Binding-site contacts:
Ligand atom C4 contacts residue XMP1 of chain 1.V at 0.3 Å.
Ligand atom O3P contacts residue HIS302 of chain 1.G at 2.9 Å (h-bond).
Ligand atom O2' contacts residue ASP264 of chain 1.G at 2.5 Å (salt-bridge).
Ligand atom C4' contacts residue XMP1 of chain 1.V at 0.1 Å.
Ligand atom C5 contacts residue XMP1 of chain 1.V at 0.2 Å.
Ligand atom O1P contacts residue GLY222 of chain 1.G at 3.1 Å.
Ligand atom O6 contacts residue MET305 of chain 1.G at 3.4 Å (h-bond).
Ligand atom O1P contacts residue XMP1 of chain 1.V at 0.1 Å (h-bond).
Ligand atom N7 contacts residue MET305 of chain 1.G at 3.1 Å (h-bond).
Ligand atom O6 contacts residue XMP1 of chain 1.V at 0.4 Å (h-bond).
Ligand atom C5' contacts residue XMP1 of chain 1.V at 0.2 Å.
Ligand atom N1 contacts residue ARG314 of chain 1.G at 2.7 Å (salt-bridge).
Ligand atom N1 contacts residue XMP1 of chain 1.V at 0.7 Å (h-bond).
Ligand atom O3' contacts residue XMP1 of chain 1.V at 0.1 Å (h-bond).
Ligand atom C8 contacts residue XMP1 of chain 1.V at 0.2 Å.
Ligand atom C3' contacts residue XMP1 of chain 1.V at 0.1 Å.
Ligand atom C2 contacts residue XMP1 of chain 1.V at 0.8 Å.
Ligand atom C1' contacts residue XMP1 of chain 1.V at 0.1 Å.
Ligand atom O6 contacts residue ALA306 of chain 1.G at 2.8 Å (h-bond).
Ligand atom N1 contacts residue CYS225 of chain 1.G at 2.8 Å (h-bond).
Ligand atom O3' contacts residue ASP264 of chain 1.G at 2.7 Å (salt-bridge).
Ligand atom O2P contacts residue GLY287 of chain 1.G at 2.6 Å (h-bond).
Ligand atom O2' contacts residue XMP1 of chain 1.V at 0.1 Å (h-bond).
Ligand atom N3 contacts residue XMP1 of chain 1.V at 0.6 Å (h-bond).
Ligand atom O4' contacts residue XMP1 of chain 1.V at 0.1 Å (h-bond).
Ligand atom C2 contacts residue CYS225 of chain 1.G at 1.8 Å (hydrophobic).
Ligand atom O5' contacts residue XMP1 of chain 1.V at 0.1 Å (h-bond).
Ligand atom C2' contacts residue XMP1 of chain 1.V at 0.1 Å.
Ligand atom O3' contacts residue SER55 of chain 1.G at 2.9 Å (h-bond).
Ligand atom O1P contacts residue ALA223 of chain 1.G at 2.8 Å (h-bond).
Ligand atom O6 contacts residue GLY304 of chain 1.G at 3.3 Å.
Ligand atom C6 contacts residue XMP1 of chain 1.V at 0.4 Å.
Ligand atom O3P contacts residue XMP1 of chain 1.V at 0.4 Å (h-bond).
Ligand atom O2P contacts residue SER288 of chain 1.G at 3.1 Å (h-bond).
Ligand atom O1P contacts residue GLY266 of chain 1.G at 3.0 Å (h-bond).
Ligand atom N9 contacts residue XMP1 of chain 1.V at 0.1 Å (h-bond).
Ligand atom N3 contacts residue CYS225 of chain 1.G at 2.4 Å (h-bond).
Ligand atom O2P contacts residue XMP1 of chain 1.V at 0.5 Å (h-bond).
Ligand atom N7 contacts residue XMP1 of chain 1.V at 0.2 Å (h-bond).
Ligand atom P contacts residue XMP1 of chain 1.V at 0.1 Å.

Sequence of chain 1.G:
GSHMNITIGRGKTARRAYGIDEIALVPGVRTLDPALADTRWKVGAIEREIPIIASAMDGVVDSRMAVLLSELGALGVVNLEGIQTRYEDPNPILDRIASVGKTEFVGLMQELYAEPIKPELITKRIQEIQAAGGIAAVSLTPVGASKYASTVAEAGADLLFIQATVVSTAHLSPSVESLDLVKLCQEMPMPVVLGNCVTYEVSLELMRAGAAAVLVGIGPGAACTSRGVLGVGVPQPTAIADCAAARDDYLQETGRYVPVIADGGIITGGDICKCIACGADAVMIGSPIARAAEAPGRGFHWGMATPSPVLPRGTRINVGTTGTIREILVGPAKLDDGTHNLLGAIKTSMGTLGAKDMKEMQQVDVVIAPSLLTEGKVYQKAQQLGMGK

The small molecule below binds the protein below.
Small molecule (SMILES): O=c1[nH]cnc2c1ncn2[C@@H]1O[C@H](COP(=O)(O)O)[C@@H](O)[C@H]1O